The protein below binds the small molecule below.
Small molecule (SMILES): CC(=O)N[C@@H]1[C@@H](O)[C@H](O)[C@@H](CO)O[C@H]1O

Binding-site contacts:
Ligand atom O5 contacts residue ASN64 of chain 2.A at 2.3 Å (h-bond).
Ligand atom C1 contacts residue ASN64 of chain 2.A at 1.4 Å.
Ligand atom C8 contacts residue GLU121 of chain 2.A at 3.5 Å.
Ligand atom C3 contacts residue ASN64 of chain 2.A at 3.8 Å.
Ligand atom C8 contacts residue GLY120 of chain 2.A at 3.4 Å.
Ligand atom C4 contacts residue ASN64 of chain 2.A at 4.2 Å.
Ligand atom C8 contacts residue VAL38 of chain 2.A at 3.9 Å (hydrophobic).
Ligand atom O7 contacts residue ASN64 of chain 2.A at 3.8 Å.
Ligand atom O3 contacts residue LEU36 of chain 2.A at 4.0 Å.
Ligand atom O7 contacts residue GLU119 of chain 2.A at 3.8 Å.
Ligand atom C7 contacts residue GLU119 of chain 2.A at 4.4 Å.
Ligand atom C8 contacts residue GLU119 of chain 2.A at 4.1 Å.
Ligand atom C7 contacts residue ASN64 of chain 2.A at 3.6 Å.
Ligand atom C2 contacts residue ASN64 of chain 2.A at 2.4 Å.
Ligand atom N2 contacts residue ASN64 of chain 2.A at 3.0 Å (h-bond).
Ligand atom C5 contacts residue ASN64 of chain 2.A at 3.6 Å.

Sequence of chain 2.A:
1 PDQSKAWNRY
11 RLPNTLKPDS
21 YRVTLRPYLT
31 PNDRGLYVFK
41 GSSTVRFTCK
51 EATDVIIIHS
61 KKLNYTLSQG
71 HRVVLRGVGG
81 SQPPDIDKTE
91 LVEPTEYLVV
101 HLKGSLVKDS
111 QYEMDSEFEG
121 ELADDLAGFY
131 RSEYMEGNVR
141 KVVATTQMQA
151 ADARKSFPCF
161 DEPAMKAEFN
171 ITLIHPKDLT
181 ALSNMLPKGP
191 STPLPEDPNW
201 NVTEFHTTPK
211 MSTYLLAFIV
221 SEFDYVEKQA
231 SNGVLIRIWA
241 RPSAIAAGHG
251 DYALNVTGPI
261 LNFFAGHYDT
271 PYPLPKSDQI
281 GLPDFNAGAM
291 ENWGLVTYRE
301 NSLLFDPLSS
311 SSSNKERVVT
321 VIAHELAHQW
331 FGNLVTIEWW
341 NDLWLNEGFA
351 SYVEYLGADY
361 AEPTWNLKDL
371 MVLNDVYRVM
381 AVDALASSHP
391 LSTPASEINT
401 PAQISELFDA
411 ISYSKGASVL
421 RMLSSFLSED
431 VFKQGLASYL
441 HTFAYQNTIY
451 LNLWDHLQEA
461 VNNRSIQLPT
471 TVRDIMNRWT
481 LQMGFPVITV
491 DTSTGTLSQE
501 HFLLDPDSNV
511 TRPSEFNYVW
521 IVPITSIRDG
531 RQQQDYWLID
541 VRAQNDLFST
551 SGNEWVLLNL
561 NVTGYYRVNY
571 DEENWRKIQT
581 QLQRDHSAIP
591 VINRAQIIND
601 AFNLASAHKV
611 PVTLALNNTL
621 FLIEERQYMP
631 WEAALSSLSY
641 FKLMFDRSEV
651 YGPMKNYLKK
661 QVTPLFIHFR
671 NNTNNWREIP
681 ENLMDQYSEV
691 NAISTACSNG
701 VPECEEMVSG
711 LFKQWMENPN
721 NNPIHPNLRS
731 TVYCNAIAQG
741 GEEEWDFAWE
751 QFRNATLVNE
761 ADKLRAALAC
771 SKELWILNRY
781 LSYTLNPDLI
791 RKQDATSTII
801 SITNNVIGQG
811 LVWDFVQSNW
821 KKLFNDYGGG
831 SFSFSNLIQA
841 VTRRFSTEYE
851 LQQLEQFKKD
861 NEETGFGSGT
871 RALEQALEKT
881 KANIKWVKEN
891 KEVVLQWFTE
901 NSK